Binding-site contacts:
Ligand atom O2B contacts residue GLN542 of chain 1.B at 3.2 Å.
Ligand atom O3B contacts residue ARG588 of chain 1.B at 3.7 Å.
Ligand atom C1' contacts residue GLU544 of chain 1.B at 3.5 Å.
Ligand atom O2G contacts residue LYS592 of chain 1.B at 2.3 Å (salt-bridge).
Ligand atom O1A contacts residue ASP539 of chain 1.B at 3.3 Å (salt-bridge).
Ligand atom N6 contacts residue GLN593 of chain 1.B at 3.6 Å.
Ligand atom C2 contacts residue TYR596 of chain 1.B at 3.6 Å (hydrophobic).
Ligand atom PG contacts residue LYS592 of chain 1.B at 3.4 Å.
Ligand atom PG contacts residue CA1 of chain 1.S at 3.4 Å.
Ligand atom C3' contacts residue TYR596 of chain 1.B at 3.3 Å (hydrophobic).
Ligand atom PB contacts residue CA1 of chain 1.S at 3.2 Å.
Ligand atom O2G contacts residue ARG588 of chain 1.B at 3.4 Å (salt-bridge).
Ligand atom PA contacts residue CA1 of chain 1.S at 3.7 Å.
Ligand atom O2B contacts residue TYR596 of chain 1.B at 3.1 Å (h-bond).
Ligand atom O1G contacts residue TYR540 of chain 1.B at 3.4 Å (h-bond).
Ligand atom O3G contacts residue ARG588 of chain 1.B at 2.6 Å (salt-bridge).
Ligand atom O1B contacts residue TYR540 of chain 1.B at 3.3 Å (h-bond).
Ligand atom O1A contacts residue ASP749 of chain 1.B at 2.6 Å (salt-bridge).
Ligand atom PG contacts residue ARG588 of chain 1.B at 3.6 Å.
Ligand atom O1B contacts residue GLN542 of chain 1.B at 3.2 Å (h-bond).
Ligand atom O2B contacts residue PHE568 of chain 1.B at 3.5 Å.
Ligand atom O3G contacts residue GLN542 of chain 1.B at 3.7 Å.
Ligand atom O1G contacts residue CA1 of chain 1.S at 2.2 Å.
Ligand atom O2A contacts residue LYS592 of chain 1.B at 3.3 Å (salt-bridge).
Ligand atom O3B contacts residue CA1 of chain 1.S at 3.6 Å.
Ligand atom N1 contacts residue TYR596 of chain 1.B at 3.6 Å.
Ligand atom O3G contacts residue LYS784 of chain 1.B at 3.2 Å (salt-bridge).
Ligand atom PA contacts residue LYS592 of chain 1.B at 3.5 Å.
Ligand atom C2' contacts residue GLU544 of chain 1.B at 3.4 Å.
Ligand atom PB contacts residue LYS592 of chain 1.B at 3.6 Å.
Ligand atom O1B contacts residue ASP749 of chain 1.B at 3.0 Å (salt-bridge).
Ligand atom O3B contacts residue GLN542 of chain 1.B at 3.5 Å.
Ligand atom O3B contacts residue LYS592 of chain 1.B at 3.3 Å (salt-bridge).
Ligand atom O1A contacts residue CA1 of chain 1.S at 2.6 Å.
Ligand atom O3A contacts residue LYS592 of chain 1.B at 2.5 Å (salt-bridge).
Ligand atom O1G contacts residue ASP539 of chain 1.B at 2.3 Å (salt-bridge).
Ligand atom C2' contacts residue TYR596 of chain 1.B at 3.4 Å (hydrophobic).
Ligand atom PG contacts residue ASP539 of chain 1.B at 3.7 Å.
Ligand atom C5' contacts residue ASP749 of chain 1.B at 3.2 Å.
Ligand atom O1B contacts residue CA1 of chain 1.S at 2.0 Å.

This small molecule binds to this protein.
Small molecule (SMILES): Nc1ncnc2c1ncn2[C@H]1CC[C@@H](CO[P](=O)(O)O[P](=O)(O)OP(=O)(O)O)O1

Sequence of chain 1.B:
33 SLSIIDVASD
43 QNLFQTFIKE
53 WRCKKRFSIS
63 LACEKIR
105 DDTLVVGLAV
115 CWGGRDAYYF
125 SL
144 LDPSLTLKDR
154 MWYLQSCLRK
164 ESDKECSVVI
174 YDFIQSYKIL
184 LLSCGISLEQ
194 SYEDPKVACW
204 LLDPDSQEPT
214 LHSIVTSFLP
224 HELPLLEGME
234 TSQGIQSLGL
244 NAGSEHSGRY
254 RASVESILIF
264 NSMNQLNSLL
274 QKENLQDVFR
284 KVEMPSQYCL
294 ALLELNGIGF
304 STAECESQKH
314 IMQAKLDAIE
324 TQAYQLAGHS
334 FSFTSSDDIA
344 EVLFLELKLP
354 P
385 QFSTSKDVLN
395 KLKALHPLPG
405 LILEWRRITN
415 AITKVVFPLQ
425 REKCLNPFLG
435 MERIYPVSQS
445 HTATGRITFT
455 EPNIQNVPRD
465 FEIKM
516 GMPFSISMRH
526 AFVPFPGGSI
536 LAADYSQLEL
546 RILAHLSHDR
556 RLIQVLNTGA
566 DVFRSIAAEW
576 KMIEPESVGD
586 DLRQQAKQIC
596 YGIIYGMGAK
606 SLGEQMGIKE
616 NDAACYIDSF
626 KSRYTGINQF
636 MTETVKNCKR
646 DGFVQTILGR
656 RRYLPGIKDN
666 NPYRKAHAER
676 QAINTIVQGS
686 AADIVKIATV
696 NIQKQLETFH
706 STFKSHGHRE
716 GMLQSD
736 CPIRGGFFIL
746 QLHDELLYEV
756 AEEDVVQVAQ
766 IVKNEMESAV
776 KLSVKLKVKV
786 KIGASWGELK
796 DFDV